Binding-site contacts:
Ligand atom C3 contacts residue ASN25 of chain 1.F at 3.8 Å.
Ligand atom C4 contacts residue ASN25 of chain 1.F at 4.3 Å.
Ligand atom C8 contacts residue LYS24 of chain 1.F at 4.3 Å.
Ligand atom C7 contacts residue ASN25 of chain 1.F at 4.1 Å.
Ligand atom C2 contacts residue ASN25 of chain 1.F at 2.5 Å.
Ligand atom C5 contacts residue ASN25 of chain 1.F at 3.7 Å.
Ligand atom N2 contacts residue ASN25 of chain 1.F at 2.9 Å (h-bond).
Ligand atom O5 contacts residue ASN25 of chain 1.F at 2.4 Å (h-bond).
Ligand atom C1 contacts residue ASN25 of chain 1.F at 1.4 Å.

Sequence of chain 1.F:
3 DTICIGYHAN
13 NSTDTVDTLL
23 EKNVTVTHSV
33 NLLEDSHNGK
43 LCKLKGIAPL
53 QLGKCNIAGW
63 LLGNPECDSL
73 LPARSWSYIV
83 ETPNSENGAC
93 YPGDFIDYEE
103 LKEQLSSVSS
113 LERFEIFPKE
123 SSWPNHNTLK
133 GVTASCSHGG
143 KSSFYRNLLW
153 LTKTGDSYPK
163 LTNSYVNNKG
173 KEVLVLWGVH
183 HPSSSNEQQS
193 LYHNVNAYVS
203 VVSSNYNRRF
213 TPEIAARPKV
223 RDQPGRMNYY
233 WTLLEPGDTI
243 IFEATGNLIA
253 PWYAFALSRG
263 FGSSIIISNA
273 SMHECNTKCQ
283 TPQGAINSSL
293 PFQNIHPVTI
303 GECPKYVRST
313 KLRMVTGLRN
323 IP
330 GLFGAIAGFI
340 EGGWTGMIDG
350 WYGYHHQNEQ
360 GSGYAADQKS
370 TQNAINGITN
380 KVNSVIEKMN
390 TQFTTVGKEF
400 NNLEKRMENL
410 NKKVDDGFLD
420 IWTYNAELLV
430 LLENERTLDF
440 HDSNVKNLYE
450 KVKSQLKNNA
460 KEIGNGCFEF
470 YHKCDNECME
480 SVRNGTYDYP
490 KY

The small molecule below binds the protein below.
Small molecule (SMILES): CC(=O)N[C@@H]1[C@@H](O)[C@H](O)[C@@H](CO)O[C@H]1O